Binding-site contacts:
Ligand atom C1 contacts residue LEU229 of chain 1.A at 4.0 Å (hydrophobic).
Ligand atom N2 contacts residue LEU229 of chain 1.A at 3.2 Å (h-bond).
Ligand atom O2 contacts residue LEU229 of chain 1.A at 3.0 Å.
Ligand atom P contacts residue GLY232 of chain 1.A at 3.7 Å.
Ligand atom O3P contacts residue GLY231 of chain 1.A at 3.0 Å (h-bond).
Ligand atom O2P contacts residue SER210 of chain 1.A at 2.8 Å (h-bond).
Ligand atom O1 contacts residue ILE169 of chain 1.A at 3.3 Å.
Ligand atom O1P contacts residue LYS12 of chain 1.A at 3.3 Å (salt-bridge).
Ligand atom P contacts residue GLY170 of chain 1.A at 3.8 Å.
Ligand atom O1 contacts residue ASP164 of chain 1.A at 3.9 Å.
Ligand atom O3P contacts residue VAL211 of chain 1.A at 4.0 Å.
Ligand atom O1 contacts residue LYS12 of chain 1.A at 2.7 Å (salt-bridge).
Ligand atom N2 contacts residue HIS94 of chain 1.A at 3.5 Å (h-bond).
Ligand atom O2P contacts residue ILE169 of chain 1.A at 3.3 Å.
Ligand atom O4P contacts residue GLY170 of chain 1.A at 3.7 Å.
Ligand atom C1 contacts residue ILE169 of chain 1.A at 4.0 Å (hydrophobic).
Ligand atom O2 contacts residue ASP164 of chain 1.A at 2.4 Å (salt-bridge).
Ligand atom O3P contacts residue GLY232 of chain 1.A at 3.6 Å.
Ligand atom O2P contacts residue GLY170 of chain 1.A at 2.5 Å (h-bond).
Ligand atom O1P contacts residue GLY231 of chain 1.A at 3.4 Å.
Ligand atom C2 contacts residue GLY231 of chain 1.A at 3.8 Å.
Ligand atom O1 contacts residue HIS94 of chain 1.A at 2.6 Å (h-bond).
Ligand atom C2 contacts residue GLY209 of chain 1.A at 3.8 Å.
Ligand atom O4P contacts residue GLY232 of chain 1.A at 2.9 Å (h-bond).
Ligand atom C2 contacts residue LEU229 of chain 1.A at 3.6 Å (hydrophobic).
Ligand atom O3P contacts residue VAL230 of chain 1.A at 4.0 Å.
Ligand atom O3P contacts residue SER210 of chain 1.A at 3.6 Å.
Ligand atom N2 contacts residue ASP164 of chain 1.A at 3.0 Å (salt-bridge).
Ligand atom C1 contacts residue LYS12 of chain 1.A at 3.7 Å.
Ligand atom O2P contacts residue GLY209 of chain 1.A at 3.7 Å.
Ligand atom C2 contacts residue LYS12 of chain 1.A at 4.1 Å.
Ligand atom O4P contacts residue GLY231 of chain 1.A at 3.6 Å.
Ligand atom C2 contacts residue ILE169 of chain 1.A at 4.0 Å (hydrophobic).
Ligand atom O2P contacts residue ALA168 of chain 1.A at 3.5 Å (h-bond).
Ligand atom O1P contacts residue ILE169 of chain 1.A at 3.5 Å.
Ligand atom O2 contacts residue HIS94 of chain 1.A at 2.8 Å (h-bond).
Ligand atom C1 contacts residue HIS94 of chain 1.A at 3.4 Å.
Ligand atom P contacts residue SER210 of chain 1.A at 3.8 Å.
Ligand atom C1 contacts residue ASP164 of chain 1.A at 3.6 Å.
Ligand atom P contacts residue GLY231 of chain 1.A at 3.5 Å.

A small-molecule ligand and the protein it binds are described below.
Small molecule (SMILES): O=C(COP(=O)(O)O)NO

Sequence of chain 1.A:
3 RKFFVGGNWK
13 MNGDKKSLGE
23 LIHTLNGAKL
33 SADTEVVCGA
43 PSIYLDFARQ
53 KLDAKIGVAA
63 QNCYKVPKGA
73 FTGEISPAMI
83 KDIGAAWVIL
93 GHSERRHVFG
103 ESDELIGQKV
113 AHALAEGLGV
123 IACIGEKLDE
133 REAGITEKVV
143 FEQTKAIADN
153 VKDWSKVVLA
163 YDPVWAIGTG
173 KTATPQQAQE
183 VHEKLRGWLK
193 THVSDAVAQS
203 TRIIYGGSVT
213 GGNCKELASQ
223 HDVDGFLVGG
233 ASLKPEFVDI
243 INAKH